This small molecule binds to this protein.
Small molecule (SMILES): OC[C@@H]1O[C@@H](O[C@@H]2[C@@H](O)[C@@H](O)OC[C@H]2O[C@@H]2OC[C@@H](O[C@@H]3OC[C@@H](O[C@@H]4OC[C@@H](O)[C@H](O)[C@H]4O)[C@H](O)[C@H]3O)[C@H](O)[C@H]2O)[C@H](O)[C@H]1O

Binding-site contacts:
Ligand atom O5 contacts residue GLU138 of chain 1.B at 3.8 Å.
Ligand atom C2 contacts residue ASN102 of chain 1.B at 3.8 Å.
Ligand atom C2 contacts residue GLU138 of chain 1.B at 3.6 Å.
Ligand atom O2 contacts residue HIS220 of chain 1.B at 3.5 Å.
Ligand atom C4 contacts residue ASN106 of chain 1.B at 3.6 Å.
Ligand atom O1 contacts residue PHE277 of chain 1.B at 3.6 Å.
Ligand atom O2 contacts residue GLY103 of chain 1.B at 3.8 Å.
Ligand atom O3 contacts residue ASN102 of chain 1.B at 3.5 Å (h-bond).
Ligand atom C3 contacts residue ASN106 of chain 1.B at 3.8 Å.
Ligand atom O2 contacts residue TYR59 of chain 1.B at 3.1 Å (h-bond).
Ligand atom O4 contacts residue PHE277 of chain 1.B at 3.4 Å.
Ligand atom O2 contacts residue GLY101 of chain 1.B at 3.8 Å.
Ligand atom O4 contacts residue PHE277 of chain 1.B at 3.6 Å.
Ligand atom O1 contacts residue SER246 of chain 1.B at 2.5 Å (h-bond).
Ligand atom O5 contacts residue ASN106 of chain 1.B at 3.3 Å (h-bond).
Ligand atom C5 contacts residue TRP36 of chain 1.B at 3.5 Å (hydrophobic).
Ligand atom C1 contacts residue GLU138 of chain 1.B at 3.4 Å.
Ligand atom C5 contacts residue GLU35 of chain 1.B at 3.3 Å.
Ligand atom O3 contacts residue ASN106 of chain 1.B at 3.0 Å (h-bond).
Ligand atom O2 contacts residue ASN137 of chain 1.B at 3.1 Å (h-bond).
Ligand atom O2 contacts residue ASN106 of chain 1.B at 2.9 Å (h-bond).
Ligand atom O1 contacts residue TYR222 of chain 1.B at 2.9 Å (h-bond).
Ligand atom O3 contacts residue GLY103 of chain 1.B at 2.8 Å (h-bond).
Ligand atom O3 contacts residue TRP36 of chain 1.B at 3.6 Å.
Ligand atom C5 contacts residue ASN106 of chain 1.B at 3.7 Å.
Ligand atom C2 contacts residue ASN106 of chain 1.B at 3.5 Å.
Ligand atom O3 contacts residue GLU35 of chain 1.B at 2.6 Å (salt-bridge).
Ligand atom C1 contacts residue GLY103 of chain 1.B at 3.8 Å.
Ligand atom C5 contacts residue GLY103 of chain 1.B at 3.3 Å.
Ligand atom O5 contacts residue GLU35 of chain 1.B at 2.6 Å (salt-bridge).
Ligand atom C1 contacts residue SER246 of chain 1.B at 3.5 Å.
Ligand atom C5 contacts residue TYR222 of chain 1.B at 3.4 Å (hydrophobic).
Ligand atom O2 contacts residue ASN137 of chain 1.B at 3.1 Å (h-bond).
Ligand atom C1 contacts residue TYR222 of chain 1.B at 3.2 Å (hydrophobic).
Ligand atom O2 contacts residue ASN102 of chain 1.B at 2.9 Å (h-bond).
Ligand atom O2 contacts residue SER246 of chain 1.B at 3.8 Å.
Ligand atom O5 contacts residue TYR222 of chain 1.B at 2.9 Å (h-bond).
Ligand atom C3 contacts residue PHE277 of chain 1.B at 3.7 Å (hydrophobic).
Ligand atom C3 contacts residue GLU35 of chain 1.B at 3.3 Å.
Ligand atom O2 contacts residue ALA104 of chain 1.B at 3.3 Å.

Sequence of chain 1.B:
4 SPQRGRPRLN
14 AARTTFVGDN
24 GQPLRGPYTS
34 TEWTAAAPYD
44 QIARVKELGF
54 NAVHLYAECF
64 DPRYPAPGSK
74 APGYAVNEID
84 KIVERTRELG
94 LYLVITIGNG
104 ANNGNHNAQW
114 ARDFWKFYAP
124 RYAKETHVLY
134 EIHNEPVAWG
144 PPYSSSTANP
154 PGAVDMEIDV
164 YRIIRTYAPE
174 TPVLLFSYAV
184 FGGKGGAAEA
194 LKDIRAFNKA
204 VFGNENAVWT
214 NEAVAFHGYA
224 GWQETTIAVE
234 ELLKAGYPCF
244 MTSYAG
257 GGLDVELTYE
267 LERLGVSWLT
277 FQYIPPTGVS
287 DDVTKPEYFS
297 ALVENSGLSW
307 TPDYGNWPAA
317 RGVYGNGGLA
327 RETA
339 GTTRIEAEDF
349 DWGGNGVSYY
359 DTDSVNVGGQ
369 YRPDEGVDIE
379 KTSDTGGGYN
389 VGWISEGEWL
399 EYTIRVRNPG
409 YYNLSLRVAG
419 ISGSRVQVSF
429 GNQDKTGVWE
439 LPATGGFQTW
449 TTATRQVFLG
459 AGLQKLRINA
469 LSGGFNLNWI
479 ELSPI